Sequence of chain 44.B:
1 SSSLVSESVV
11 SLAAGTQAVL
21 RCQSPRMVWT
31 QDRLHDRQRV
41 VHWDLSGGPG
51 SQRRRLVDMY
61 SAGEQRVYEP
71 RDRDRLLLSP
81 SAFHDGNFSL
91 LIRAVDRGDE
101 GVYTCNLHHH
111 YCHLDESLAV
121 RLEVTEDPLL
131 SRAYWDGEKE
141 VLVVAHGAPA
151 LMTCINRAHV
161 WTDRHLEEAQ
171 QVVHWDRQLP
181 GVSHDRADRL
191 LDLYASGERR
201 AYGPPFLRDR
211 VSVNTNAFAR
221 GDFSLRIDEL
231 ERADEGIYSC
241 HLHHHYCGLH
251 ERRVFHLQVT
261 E

The small molecule below binds the protein below.
Small molecule (SMILES): CC(=O)N[C@@H]1[C@@H](O)[C@H](O)[C@@H](CO)O[C@H]1O

Binding-site contacts:
Ligand atom C2 contacts residue ASN87 of chain 44.B at 2.4 Å.
Ligand atom O4 contacts residue LEU151 of chain 44.B at 3.7 Å.
Ligand atom O5 contacts residue SER89 of chain 44.B at 4.1 Å.
Ligand atom C7 contacts residue ASN87 of chain 44.B at 3.6 Å.
Ligand atom C1 contacts residue ASN87 of chain 44.B at 1.4 Å.
Ligand atom O5 contacts residue SER79 of chain 44.B at 4.4 Å.
Ligand atom C1 contacts residue SER89 of chain 44.B at 4.5 Å.
Ligand atom C3 contacts residue ASN87 of chain 44.B at 3.7 Å.
Ligand atom O7 contacts residue ASN87 of chain 44.B at 3.9 Å.
Ligand atom C4 contacts residue LEU151 of chain 44.B at 4.4 Å (hydrophobic).
Ligand atom C5 contacts residue SER89 of chain 44.B at 4.3 Å.
Ligand atom C6 contacts residue LEU151 of chain 44.B at 3.8 Å (hydrophobic).
Ligand atom N2 contacts residue ASN87 of chain 44.B at 2.9 Å (h-bond).
Ligand atom C4 contacts residue ASN87 of chain 44.B at 4.2 Å.
Ligand atom C5 contacts residue LEU151 of chain 44.B at 4.1 Å (hydrophobic).
Ligand atom O7 contacts residue ASP85 of chain 44.B at 4.3 Å.
Ligand atom O6 contacts residue LEU151 of chain 44.B at 3.4 Å.
Ligand atom C5 contacts residue ASN87 of chain 44.B at 3.7 Å.
Ligand atom O5 contacts residue ASN87 of chain 44.B at 2.3 Å (h-bond).